This protein binds this small molecule.
Small molecule (SMILES): CC(=O)N[C@H]1[C@H](O[C@H]2[C@H](O)[C@@H](NC(C)=O)CO[C@@H]2CO)O[C@H](CO)[C@@H](O[C@@H]2O[C@H](CO)[C@@H](O)[C@H](O[C@H]3O[C@H](CO)[C@@H](O)[C@H](O)[C@@H]3O[C@H]3O[C@H](CO)[C@@H](O)[C@H](O)[C@@H]3O)[C@@H]2O)[C@@H]1O

Sequence of chain 1.H:
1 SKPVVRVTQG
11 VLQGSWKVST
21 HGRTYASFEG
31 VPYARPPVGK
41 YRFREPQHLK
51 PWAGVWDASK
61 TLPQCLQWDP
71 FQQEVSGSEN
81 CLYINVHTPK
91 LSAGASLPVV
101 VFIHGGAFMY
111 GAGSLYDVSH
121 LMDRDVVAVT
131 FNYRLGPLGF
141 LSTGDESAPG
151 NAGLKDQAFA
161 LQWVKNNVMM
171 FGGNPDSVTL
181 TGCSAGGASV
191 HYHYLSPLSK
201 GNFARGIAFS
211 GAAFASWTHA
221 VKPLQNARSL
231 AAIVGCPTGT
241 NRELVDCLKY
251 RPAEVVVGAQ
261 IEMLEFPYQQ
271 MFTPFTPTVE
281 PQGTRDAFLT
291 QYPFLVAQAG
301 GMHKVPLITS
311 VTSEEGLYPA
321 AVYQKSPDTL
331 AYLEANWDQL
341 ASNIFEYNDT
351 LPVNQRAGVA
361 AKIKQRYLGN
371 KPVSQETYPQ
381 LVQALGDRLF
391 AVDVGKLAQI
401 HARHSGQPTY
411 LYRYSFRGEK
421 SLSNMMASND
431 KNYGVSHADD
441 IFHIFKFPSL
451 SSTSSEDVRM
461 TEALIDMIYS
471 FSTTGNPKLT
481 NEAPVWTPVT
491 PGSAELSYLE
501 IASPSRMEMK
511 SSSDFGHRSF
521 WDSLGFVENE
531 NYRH

Binding-site contacts:
Ligand atom C3 contacts residue LEU264 of chain 1.H at 3.8 Å (hydrophobic).
Ligand atom C2 contacts residue ASN348 of chain 1.H at 2.5 Å.
Ligand atom N2 contacts residue LEU264 of chain 1.H at 2.8 Å (h-bond).
Ligand atom C2 contacts residue LEU264 of chain 1.H at 3.8 Å (hydrophobic).
Ligand atom N2 contacts residue ASN348 of chain 1.H at 3.0 Å (h-bond).
Ligand atom O5 contacts residue ALA232 of chain 1.H at 4.0 Å.
Ligand atom O5 contacts residue ARG356 of chain 1.H at 3.6 Å.
Ligand atom O3 contacts residue LEU264 of chain 1.H at 4.0 Å.
Ligand atom C5 contacts residue ASN348 of chain 1.H at 3.6 Å.
Ligand atom O5 contacts residue ASP349 of chain 1.H at 4.0 Å.
Ligand atom C1 contacts residue ASP349 of chain 1.H at 4.0 Å.
Ligand atom O7 contacts residue ASN226 of chain 1.H at 3.6 Å.
Ligand atom C6 contacts residue ARG356 of chain 1.H at 3.9 Å.
Ligand atom C3 contacts residue ASN348 of chain 1.H at 3.9 Å.
Ligand atom O7 contacts residue ASN348 of chain 1.H at 3.1 Å (h-bond).
Ligand atom O4 contacts residue ALA232 of chain 1.H at 3.1 Å (h-bond).
Ligand atom C1 contacts residue GLN225 of chain 1.H at 3.7 Å.
Ligand atom C8 contacts residue LEU264 of chain 1.H at 3.3 Å (hydrophobic).
Ligand atom C6 contacts residue ALA232 of chain 1.H at 4.0 Å (hydrophobic).
Ligand atom O6 contacts residue SER229 of chain 1.H at 3.7 Å.
Ligand atom C3 contacts residue ALA232 of chain 1.H at 4.0 Å (hydrophobic).
Ligand atom C7 contacts residue ASN348 of chain 1.H at 3.3 Å.
Ligand atom C6 contacts residue VAL353 of chain 1.H at 3.8 Å (hydrophobic).
Ligand atom O3 contacts residue THR238 of chain 1.H at 3.3 Å (h-bond).
Ligand atom C4 contacts residue THR238 of chain 1.H at 3.6 Å.
Ligand atom O5 contacts residue LEU264 of chain 1.H at 3.7 Å.
Ligand atom O7 contacts residue ASP349 of chain 1.H at 3.4 Å (salt-bridge).
Ligand atom O3 contacts residue GLN225 of chain 1.H at 3.8 Å.
Ligand atom O4 contacts residue THR238 of chain 1.H at 2.7 Å (h-bond).
Ligand atom O3 contacts residue ALA232 of chain 1.H at 3.6 Å.
Ligand atom O4 contacts residue LEU264 of chain 1.H at 3.8 Å.
Ligand atom C5 contacts residue GLU265 of chain 1.H at 3.6 Å.
Ligand atom C6 contacts residue ARG228 of chain 1.H at 3.7 Å.
Ligand atom O6 contacts residue SER229 of chain 1.H at 3.4 Å.
Ligand atom C1 contacts residue ASN348 of chain 1.H at 1.4 Å.
Ligand atom C4 contacts residue GLN225 of chain 1.H at 3.9 Å.
Ligand atom C6 contacts residue SER229 of chain 1.H at 4.0 Å.
Ligand atom C8 contacts residue GLU265 of chain 1.H at 3.8 Å.
Ligand atom C7 contacts residue LEU264 of chain 1.H at 3.5 Å (hydrophobic).
Ligand atom O5 contacts residue ASN348 of chain 1.H at 2.3 Å (h-bond).